Binding-site contacts:
Ligand atom C5 contacts residue GLU201 of chain 1.L at 3.4 Å.
Ligand atom C5 contacts residue GLN199 of chain 1.L at 4.3 Å.
Ligand atom O7 contacts residue ILE395 of chain 1.K at 4.1 Å.
Ligand atom N2 contacts residue LYS349 of chain 1.K at 3.5 Å.
Ligand atom C8 contacts residue ILE395 of chain 1.K at 4.3 Å (hydrophobic).
Ligand atom C4 contacts residue ASN394 of chain 1.K at 4.1 Å.
Ligand atom C7 contacts residue ARG348 of chain 1.K at 4.1 Å.
Ligand atom C1 contacts residue ASN394 of chain 1.K at 1.4 Å.
Ligand atom C2 contacts residue LYS349 of chain 1.K at 4.0 Å.
Ligand atom O7 contacts residue LYS349 of chain 1.K at 3.7 Å.
Ligand atom C7 contacts residue THR396 of chain 1.K at 4.1 Å.
Ligand atom C3 contacts residue ASN394 of chain 1.K at 3.8 Å.
Ligand atom O7 contacts residue THR396 of chain 1.K at 3.1 Å (h-bond).
Ligand atom C8 contacts residue ARG348 of chain 1.K at 3.3 Å.
Ligand atom C2 contacts residue ASN394 of chain 1.K at 2.4 Å.
Ligand atom C5 contacts residue ASN394 of chain 1.K at 3.6 Å.
Ligand atom O5 contacts residue ASN394 of chain 1.K at 2.3 Å (h-bond).
Ligand atom C6 contacts residue GLU201 of chain 1.L at 2.6 Å.
Ligand atom O7 contacts residue ARG348 of chain 1.K at 4.5 Å.
Ligand atom C7 contacts residue ASN394 of chain 1.K at 3.8 Å.
Ligand atom O5 contacts residue GLU201 of chain 1.L at 3.2 Å (salt-bridge).
Ligand atom C6 contacts residue GLN199 of chain 1.L at 4.2 Å.
Ligand atom C1 contacts residue GLU201 of chain 1.L at 4.4 Å.
Ligand atom O6 contacts residue GLN199 of chain 1.L at 3.4 Å (h-bond).
Ligand atom O7 contacts residue ASN394 of chain 1.K at 4.0 Å.
Ligand atom C7 contacts residue LYS349 of chain 1.K at 4.2 Å.
Ligand atom C8 contacts residue LYS349 of chain 1.K at 3.5 Å.
Ligand atom C8 contacts residue LYS347 of chain 1.K at 3.9 Å.
Ligand atom N2 contacts residue ASN394 of chain 1.K at 3.0 Å (h-bond).
Ligand atom O6 contacts residue GLU201 of chain 1.L at 3.1 Å (salt-bridge).

Sequence of chain 1.K:
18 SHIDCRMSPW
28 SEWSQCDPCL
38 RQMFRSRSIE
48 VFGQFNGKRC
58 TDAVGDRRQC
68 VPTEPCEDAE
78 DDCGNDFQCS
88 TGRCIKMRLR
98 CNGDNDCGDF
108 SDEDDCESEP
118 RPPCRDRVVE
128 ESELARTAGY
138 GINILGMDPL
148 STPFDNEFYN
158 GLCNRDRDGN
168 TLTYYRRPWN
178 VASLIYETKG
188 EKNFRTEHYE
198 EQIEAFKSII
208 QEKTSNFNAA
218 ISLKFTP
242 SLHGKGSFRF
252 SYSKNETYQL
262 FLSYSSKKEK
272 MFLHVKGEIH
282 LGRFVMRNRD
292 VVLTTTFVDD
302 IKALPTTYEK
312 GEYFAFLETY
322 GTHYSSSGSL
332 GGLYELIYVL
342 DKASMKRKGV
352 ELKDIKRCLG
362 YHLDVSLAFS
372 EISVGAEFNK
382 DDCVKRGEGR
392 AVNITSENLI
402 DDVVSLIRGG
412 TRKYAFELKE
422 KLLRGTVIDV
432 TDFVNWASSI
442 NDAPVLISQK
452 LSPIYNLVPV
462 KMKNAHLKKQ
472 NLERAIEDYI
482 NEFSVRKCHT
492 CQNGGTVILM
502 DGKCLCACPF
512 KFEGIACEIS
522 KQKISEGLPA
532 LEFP

Sequence of chain 1.L:
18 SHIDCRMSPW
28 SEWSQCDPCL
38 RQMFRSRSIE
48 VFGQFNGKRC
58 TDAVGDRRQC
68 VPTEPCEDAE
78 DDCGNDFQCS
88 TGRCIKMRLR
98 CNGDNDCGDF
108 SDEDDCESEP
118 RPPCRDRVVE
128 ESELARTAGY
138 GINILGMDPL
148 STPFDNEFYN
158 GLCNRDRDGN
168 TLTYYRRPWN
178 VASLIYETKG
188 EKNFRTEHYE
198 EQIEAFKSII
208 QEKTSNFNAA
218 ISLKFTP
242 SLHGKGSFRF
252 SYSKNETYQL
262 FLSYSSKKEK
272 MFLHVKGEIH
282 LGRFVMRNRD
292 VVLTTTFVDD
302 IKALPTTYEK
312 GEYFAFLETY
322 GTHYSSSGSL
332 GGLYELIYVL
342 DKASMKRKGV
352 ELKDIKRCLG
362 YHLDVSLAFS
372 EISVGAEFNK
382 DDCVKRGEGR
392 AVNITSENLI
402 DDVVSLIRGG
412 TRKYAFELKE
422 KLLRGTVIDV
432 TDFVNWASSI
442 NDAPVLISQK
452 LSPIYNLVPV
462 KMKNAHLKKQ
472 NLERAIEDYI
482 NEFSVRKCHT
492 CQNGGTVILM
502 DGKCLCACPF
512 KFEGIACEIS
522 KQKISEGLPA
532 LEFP

The protein below binds the small molecule below.
Small molecule (SMILES): CC(=O)N[C@H]1[C@H](O[C@H]2[C@H](O)[C@@H](NC(C)=O)CO[C@@H]2CO)O[C@H](CO)[C@@H](O)[C@@H]1O